This small molecule binds to this protein.
Small molecule (SMILES): Nc1nc2c([nH]c(=O)n2[C@H]2C[C@H](O)[C@@H](CO[P](=O)(O)O[P](=O)(O)OP(=O)(O)O)O2)c(=O)[nH]1

Sequence of chain 1.D:
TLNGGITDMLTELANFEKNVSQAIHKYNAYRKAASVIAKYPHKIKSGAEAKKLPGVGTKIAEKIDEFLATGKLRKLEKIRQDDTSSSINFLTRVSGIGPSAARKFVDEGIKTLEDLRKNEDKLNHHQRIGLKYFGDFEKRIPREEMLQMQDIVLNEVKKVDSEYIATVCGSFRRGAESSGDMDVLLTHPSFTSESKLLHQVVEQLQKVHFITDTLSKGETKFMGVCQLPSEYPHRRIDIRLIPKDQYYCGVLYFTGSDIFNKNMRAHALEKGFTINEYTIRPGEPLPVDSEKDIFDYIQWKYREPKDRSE

Binding-site contacts:
Ligand atom N3 contacts residue ASN279 of chain 1.D at 3.4 Å (h-bond).
Ligand atom O1A contacts residue ASP192 of chain 1.D at 2.9 Å (salt-bridge).
Ligand atom C2' contacts residue ASN279 of chain 1.D at 3.2 Å.
Ligand atom N2 contacts residue ARG283 of chain 1.D at 3.3 Å (salt-bridge).
Ligand atom PB contacts residue MN1 of chain 1.I at 3.0 Å.
Ligand atom PG contacts residue MN1 of chain 1.I at 3.5 Å.
Ligand atom O1A contacts residue MN1 of chain 1.H at 2.1 Å.
Ligand atom O2A contacts residue MN1 of chain 1.F at 2.2 Å.
Ligand atom O3G contacts residue GLY189 of chain 1.D at 3.5 Å (h-bond).
Ligand atom O3' contacts residue GLY274 of chain 1.D at 3.3 Å.
Ligand atom O1A contacts residue ASP190 of chain 1.D at 3.1 Å (salt-bridge).
Ligand atom PA contacts residue MN1 of chain 1.F at 3.3 Å.
Ligand atom O3A contacts residue MN1 of chain 1.F at 3.4 Å.
Ligand atom C5 contacts residue ASP276 of chain 1.D at 3.5 Å.
Ligand atom C2' contacts residue TYR271 of chain 1.D at 3.5 Å (hydrophobic).
Ligand atom O1B contacts residue MN1 of chain 1.I at 2.1 Å.
Ligand atom O1G contacts residue SER188 of chain 1.D at 3.6 Å.
Ligand atom PG contacts residue SER180 of chain 1.D at 3.6 Å.
Ligand atom PA contacts residue MN1 of chain 1.I at 3.2 Å.
Ligand atom O3G contacts residue ASP190 of chain 1.D at 2.9 Å (salt-bridge).
Ligand atom O3A contacts residue MN1 of chain 1.I at 3.3 Å.
Ligand atom O3B contacts residue MN1 of chain 1.I at 3.5 Å.
Ligand atom PA contacts residue MN1 of chain 1.H at 3.3 Å.
Ligand atom O1B contacts residue ASP192 of chain 1.D at 3.0 Å (salt-bridge).
Ligand atom C1' contacts residue ASN279 of chain 1.D at 3.5 Å.
Ligand atom O3' contacts residue THR273 of chain 1.D at 3.5 Å.
Ligand atom PG contacts residue GLY189 of chain 1.D at 3.5 Å.
Ligand atom O2B contacts residue ARG183 of chain 1.D at 3.0 Å (salt-bridge).
Ligand atom O1B contacts residue SER180 of chain 1.D at 3.1 Å (h-bond).
Ligand atom C8 contacts residue ASP276 of chain 1.D at 3.3 Å.
Ligand atom O2A contacts residue MN1 of chain 1.H at 3.5 Å.
Ligand atom O1G contacts residue ARG149 of chain 1.D at 3.6 Å.
Ligand atom N7 contacts residue ASP276 of chain 1.D at 3.1 Å.
Ligand atom O1B contacts residue GLY179 of chain 1.D at 3.3 Å.
Ligand atom O1G contacts residue SER180 of chain 1.D at 2.6 Å (h-bond).
Ligand atom O1G contacts residue GLY189 of chain 1.D at 2.7 Å (h-bond).
Ligand atom O1A contacts residue MN1 of chain 1.I at 2.0 Å.
Ligand atom O3' contacts residue PHE272 of chain 1.D at 3.5 Å (h-bond).
Ligand atom C2' contacts residue GLY274 of chain 1.D at 3.4 Å.
Ligand atom O3G contacts residue MN1 of chain 1.I at 2.3 Å.